Binding-site contacts:
Ligand atom C3 contacts residue ASN150 of chain 1.A at 4.3 Å.
Ligand atom C5 contacts residue ASN150 of chain 1.A at 4.1 Å.
Ligand atom C1 contacts residue ASN150 of chain 1.A at 2.1 Å.
Ligand atom C6 contacts residue ASN150 of chain 1.A at 4.4 Å.
Ligand atom N2 contacts residue ASN150 of chain 1.A at 3.2 Å (h-bond).
Ligand atom C2 contacts residue ASN150 of chain 1.A at 3.0 Å.
Ligand atom O5 contacts residue ASN150 of chain 1.A at 2.8 Å (h-bond).
Ligand atom O6 contacts residue ASN150 of chain 1.A at 3.3 Å (h-bond).
Ligand atom O7 contacts residue ASN150 of chain 1.A at 3.2 Å (h-bond).
Ligand atom C7 contacts residue ASN150 of chain 1.A at 3.4 Å.

This protein binds this small molecule.
Small molecule (SMILES): CC(=O)N[C@@H]1[C@@H](O)[C@H](O)[C@@H](CO)O[C@H]1O

Sequence of chain 1.A:
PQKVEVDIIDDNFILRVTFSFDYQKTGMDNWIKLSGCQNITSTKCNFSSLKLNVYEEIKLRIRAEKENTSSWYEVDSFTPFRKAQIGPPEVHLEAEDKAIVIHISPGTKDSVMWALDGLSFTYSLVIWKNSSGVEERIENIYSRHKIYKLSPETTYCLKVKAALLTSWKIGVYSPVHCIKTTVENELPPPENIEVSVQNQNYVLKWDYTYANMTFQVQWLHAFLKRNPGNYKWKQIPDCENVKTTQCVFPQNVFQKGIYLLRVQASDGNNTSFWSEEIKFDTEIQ